Binding-site contacts:
Ligand atom O4 contacts residue 5DD1 of chain 1.D at 1.1 Å (h-bond).
Ligand atom OBD contacts residue 5DD1 of chain 1.D at 0.6 Å (h-bond).
Ligand atom NAG contacts residue 5DD1 of chain 1.D at 0.6 Å (h-bond).
Ligand atom O2 contacts residue ASN85 of chain 1.A at 3.2 Å (h-bond).
Ligand atom O2 contacts residue GLN57 of chain 1.A at 2.9 Å (h-bond).
Ligand atom CAB contacts residue 5DD1 of chain 1.D at 0.4 Å.
Ligand atom CAD contacts residue 5DD1 of chain 1.D at 0.5 Å.
Ligand atom O4 contacts residue ASN95 of chain 1.A at 2.9 Å (h-bond).
Ligand atom CAE contacts residue 5DD1 of chain 1.D at 0.3 Å.
Ligand atom CAT contacts residue 5DD1 of chain 1.D at 0.3 Å.
Ligand atom OAZ contacts residue GLN57 of chain 1.A at 2.9 Å (h-bond).
Ligand atom OBC contacts residue 5DD1 of chain 1.D at 0.8 Å (h-bond).
Ligand atom OAY contacts residue ASN52 of chain 1.A at 2.7 Å (h-bond).
Ligand atom N1 contacts residue 5DD1 of chain 1.D at 0.7 Å (h-bond).
Ligand atom C2 contacts residue 5DD1 of chain 1.D at 0.7 Å.
Ligand atom OAZ contacts residue 5DD1 of chain 1.D at 0.3 Å (h-bond).
Ligand atom OBE contacts residue ARG54 of chain 1.A at 2.8 Å (salt-bridge).
Ligand atom CAF contacts residue 5DD1 of chain 1.D at 0.1 Å.
Ligand atom CAU contacts residue 5DD1 of chain 1.D at 0.3 Å.
Ligand atom CAJ contacts residue 5DD1 of chain 1.D at 0.4 Å.
Ligand atom OBE contacts residue 5DD1 of chain 1.D at 0.6 Å (h-bond).
Ligand atom OAX contacts residue 5DD1 of chain 1.D at 0.4 Å (h-bond).
Ligand atom OAY contacts residue 5DD1 of chain 1.D at 0.3 Å (h-bond).
Ligand atom CAW contacts residue 5DD1 of chain 1.D at 0.5 Å.
Ligand atom OBD contacts residue ARG54 of chain 1.A at 3.0 Å (salt-bridge).
Ligand atom C4 contacts residue 5DD1 of chain 1.D at 1.0 Å.
Ligand atom CAP contacts residue 5DD1 of chain 1.D at 0.5 Å.
Ligand atom N3 contacts residue ASN85 of chain 1.A at 2.8 Å (h-bond).
Ligand atom O2 contacts residue 5DD1 of chain 1.D at 0.7 Å (h-bond).
Ligand atom OBA contacts residue 5DD1 of chain 1.D at 0.5 Å (h-bond).
Ligand atom C6 contacts residue 5DD1 of chain 1.D at 0.8 Å.
Ligand atom N3 contacts residue 5DD1 of chain 1.D at 0.9 Å (h-bond).
Ligand atom CAO contacts residue 5DD1 of chain 1.D at 0.2 Å.
Ligand atom CAV contacts residue 5DD1 of chain 1.D at 0.4 Å.
Ligand atom CAC contacts residue 5DD1 of chain 1.D at 0.6 Å.
Ligand atom O4 contacts residue GLN116 of chain 1.A at 3.1 Å (h-bond).
Ligand atom C5 contacts residue 5DD1 of chain 1.D at 1.1 Å.
Ligand atom CAS contacts residue 5DD1 of chain 1.D at 0.5 Å.
Ligand atom CAA contacts residue 5DD1 of chain 1.D at 0.2 Å.
Ligand atom PBB contacts residue 5DD1 of chain 1.D at 0.6 Å.

Sequence of chain 1.A:
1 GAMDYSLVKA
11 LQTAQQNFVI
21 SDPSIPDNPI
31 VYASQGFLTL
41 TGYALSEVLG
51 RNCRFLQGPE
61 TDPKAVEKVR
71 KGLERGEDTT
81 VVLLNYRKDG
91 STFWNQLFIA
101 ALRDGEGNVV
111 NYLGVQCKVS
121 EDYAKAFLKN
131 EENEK

This small molecule binds to this protein.
Small molecule (SMILES): Cc1cc2cc3c(=O)[nH]c(=O)nc-3n(C[C@H](O)[C@H](O)[C@H](O)COP(=O)(O)O)c2cc1C